A protein and the small-molecule ligand that binds it are described below.
Small molecule (SMILES): CCCCOc1ccc([C@@H](C)NCCCNCCC(c2ccccc2)c2ccccc2)cc1OCCCC

Sequence of chain 1.A:
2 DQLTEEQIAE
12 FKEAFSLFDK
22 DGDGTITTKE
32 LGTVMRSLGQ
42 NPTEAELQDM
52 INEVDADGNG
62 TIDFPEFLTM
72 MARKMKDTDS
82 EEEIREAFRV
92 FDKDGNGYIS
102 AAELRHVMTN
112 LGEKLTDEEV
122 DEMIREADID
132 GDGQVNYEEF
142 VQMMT

Binding-site contacts:
Ligand atom C7 contacts residue MET71 of chain 1.A at 3.9 Å (hydrophobic).
Ligand atom C19 contacts residue MET72 of chain 1.A at 4.3 Å (hydrophobic).
Ligand atom C6 contacts residue GLU84 of chain 1.A at 4.1 Å.
Ligand atom C9 contacts residue GLU84 of chain 1.A at 3.2 Å.
Ligand atom C16 contacts residue LEU32 of chain 1.A at 3.4 Å (hydrophobic).
Ligand atom C15 contacts residue LEU32 of chain 1.A at 3.5 Å (hydrophobic).
Ligand atom C12 contacts residue MET71 of chain 1.A at 3.8 Å (hydrophobic).
Ligand atom C7 contacts residue GLU84 of chain 1.A at 3.2 Å.
Ligand atom C1 contacts residue MET51 of chain 1.A at 3.5 Å (hydrophobic).
Ligand atom C14 contacts residue LEU32 of chain 1.A at 4.0 Å (hydrophobic).
Ligand atom C3 contacts residue MET51 of chain 1.A at 4.1 Å (hydrophobic).
Ligand atom C35 contacts residue GLU84 of chain 1.A at 4.3 Å.
Ligand atom C22 contacts residue LEU32 of chain 1.A at 3.8 Å (hydrophobic).
Ligand atom C19 contacts residue MET71 of chain 1.A at 3.2 Å (hydrophobic).
Ligand atom C21 contacts residue MET51 of chain 1.A at 4.2 Å (hydrophobic).
Ligand atom C33 contacts residue MET72 of chain 1.A at 3.9 Å (hydrophobic).
Ligand atom C23 contacts residue MET36 of chain 1.A at 3.1 Å (hydrophobic).
Ligand atom C3 contacts residue MET71 of chain 1.A at 4.3 Å (hydrophobic).
Ligand atom C5 contacts residue GLU84 of chain 1.A at 3.9 Å.
Ligand atom N8 contacts residue GLU84 of chain 1.A at 3.3 Å (salt-bridge).
Ligand atom C2 contacts residue MET51 of chain 1.A at 4.0 Å (hydrophobic).
Ligand atom C15 contacts residue MET51 of chain 1.A at 3.9 Å (hydrophobic).
Ligand atom C11 contacts residue LEU32 of chain 1.A at 3.9 Å (hydrophobic).
Ligand atom N8 contacts residue MET71 of chain 1.A at 3.4 Å.
Ligand atom C24 contacts residue MET36 of chain 1.A at 4.0 Å (hydrophobic).
Ligand atom C13 contacts residue MET71 of chain 1.A at 3.9 Å (hydrophobic).
Ligand atom C22 contacts residue MET36 of chain 1.A at 3.3 Å (hydrophobic).
Ligand atom C24 contacts residue PHE19 of chain 1.A at 4.0 Å (hydrophobic).
Ligand atom C12 contacts residue LEU32 of chain 1.A at 4.3 Å (hydrophobic).
Ligand atom C36 contacts residue GLU84 of chain 1.A at 3.2 Å.
Ligand atom C21 contacts residue MET36 of chain 1.A at 4.3 Å (hydrophobic).
Ligand atom C13 contacts residue LEU32 of chain 1.A at 4.3 Å (hydrophobic).
Ligand atom C32 contacts residue MET72 of chain 1.A at 3.8 Å (hydrophobic).
Ligand atom C22 contacts residue PHE19 of chain 1.A at 3.8 Å (hydrophobic).
Ligand atom C31 contacts residue GLU84 of chain 1.A at 3.5 Å.
Ligand atom C6 contacts residue MET71 of chain 1.A at 3.7 Å (hydrophobic).
Ligand atom C16 contacts residue MET51 of chain 1.A at 3.7 Å (hydrophobic).
Ligand atom C23 contacts residue PHE19 of chain 1.A at 3.4 Å (hydrophobic).
Ligand atom C23 contacts residue VAL35 of chain 1.A at 4.1 Å (hydrophobic).
Ligand atom C15 contacts residue ILE52 of chain 1.A at 4.1 Å (hydrophobic).